Sequence of chain 1.A:
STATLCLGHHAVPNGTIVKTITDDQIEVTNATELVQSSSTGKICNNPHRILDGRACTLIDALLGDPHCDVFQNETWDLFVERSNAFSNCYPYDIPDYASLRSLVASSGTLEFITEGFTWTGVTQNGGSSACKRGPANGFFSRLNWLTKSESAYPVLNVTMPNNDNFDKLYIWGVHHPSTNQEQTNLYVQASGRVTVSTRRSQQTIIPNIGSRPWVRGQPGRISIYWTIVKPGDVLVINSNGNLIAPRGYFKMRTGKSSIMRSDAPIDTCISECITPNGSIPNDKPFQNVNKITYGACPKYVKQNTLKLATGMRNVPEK

The protein below binds the small molecule below.
Small molecule (SMILES): OC[C@H]1O[C@H](O)[C@@H](O)[C@@H](O)[C@@H]1O

Binding-site contacts:
Ligand atom C1 contacts residue TRP222 of chain 1.A at 3.8 Å (hydrophobic).
Ligand atom O5 contacts residue NAG1 of chain 1.L at 2.5 Å (h-bond).
Ligand atom C2 contacts residue MAN1 of chain 1.N at 2.9 Å.
Ligand atom C4 contacts residue MAN1 of chain 1.N at 3.8 Å.
Ligand atom C5 contacts residue NAG1 of chain 1.L at 3.3 Å.
Ligand atom O3 contacts residue MAN1 of chain 1.N at 2.9 Å (h-bond).
Ligand atom C1 contacts residue NAG1 of chain 1.L at 2.7 Å.
Ligand atom O1 contacts residue NAG1 of chain 1.L at 2.4 Å (h-bond).
Ligand atom C2 contacts residue NAG1 of chain 1.L at 4.0 Å.
Ligand atom C2 contacts residue TRP222 of chain 1.A at 4.1 Å (hydrophobic).
Ligand atom O5 contacts residue MAN1 of chain 1.N at 4.5 Å.
Ligand atom C3 contacts residue TRP222 of chain 1.A at 3.9 Å (hydrophobic).
Ligand atom O6 contacts residue NAG1 of chain 1.L at 4.4 Å.
Ligand atom C1 contacts residue MAN1 of chain 1.N at 4.2 Å.
Ligand atom O2 contacts residue NAG1 of chain 1.L at 4.1 Å.
Ligand atom C6 contacts residue NAG1 of chain 1.L at 4.0 Å.
Ligand atom C3 contacts residue MAN1 of chain 1.N at 3.3 Å.
Ligand atom O1 contacts residue TRP222 of chain 1.A at 2.6 Å.
Ligand atom O2 contacts residue MAN1 of chain 1.N at 1.9 Å (h-bond).